Binding-site contacts:
Ligand atom O7 contacts residue ASN48 of chain 1.A at 3.0 Å (h-bond).
Ligand atom C2 contacts residue ASN48 of chain 1.A at 3.0 Å.
Ligand atom C8 contacts residue PRO615 of chain 1.A at 3.6 Å (hydrophobic).
Ligand atom C1 contacts residue ASN48 of chain 1.A at 1.9 Å.
Ligand atom O5 contacts residue ASN48 of chain 1.A at 2.5 Å (h-bond).
Ligand atom C3 contacts residue ASN48 of chain 1.A at 3.4 Å.
Ligand atom C5 contacts residue ASN48 of chain 1.A at 2.8 Å.
Ligand atom C7 contacts residue ASN48 of chain 1.A at 3.5 Å.
Ligand atom N2 contacts residue ASN48 of chain 1.A at 3.5 Å (h-bond).
Ligand atom C6 contacts residue ASN48 of chain 1.A at 4.0 Å.
Ligand atom C4 contacts residue ASN48 of chain 1.A at 3.7 Å.
Ligand atom C7 contacts residue PRO615 of chain 1.A at 4.3 Å (hydrophobic).
Ligand atom C8 contacts residue PHE46 of chain 1.A at 4.3 Å (hydrophobic).

This small molecule binds to this protein.
Small molecule (SMILES): CC(=O)N[C@@H]1[C@@H](O)[C@H](O)[C@@H](CO)O[C@H]1O

Sequence of chain 1.A:
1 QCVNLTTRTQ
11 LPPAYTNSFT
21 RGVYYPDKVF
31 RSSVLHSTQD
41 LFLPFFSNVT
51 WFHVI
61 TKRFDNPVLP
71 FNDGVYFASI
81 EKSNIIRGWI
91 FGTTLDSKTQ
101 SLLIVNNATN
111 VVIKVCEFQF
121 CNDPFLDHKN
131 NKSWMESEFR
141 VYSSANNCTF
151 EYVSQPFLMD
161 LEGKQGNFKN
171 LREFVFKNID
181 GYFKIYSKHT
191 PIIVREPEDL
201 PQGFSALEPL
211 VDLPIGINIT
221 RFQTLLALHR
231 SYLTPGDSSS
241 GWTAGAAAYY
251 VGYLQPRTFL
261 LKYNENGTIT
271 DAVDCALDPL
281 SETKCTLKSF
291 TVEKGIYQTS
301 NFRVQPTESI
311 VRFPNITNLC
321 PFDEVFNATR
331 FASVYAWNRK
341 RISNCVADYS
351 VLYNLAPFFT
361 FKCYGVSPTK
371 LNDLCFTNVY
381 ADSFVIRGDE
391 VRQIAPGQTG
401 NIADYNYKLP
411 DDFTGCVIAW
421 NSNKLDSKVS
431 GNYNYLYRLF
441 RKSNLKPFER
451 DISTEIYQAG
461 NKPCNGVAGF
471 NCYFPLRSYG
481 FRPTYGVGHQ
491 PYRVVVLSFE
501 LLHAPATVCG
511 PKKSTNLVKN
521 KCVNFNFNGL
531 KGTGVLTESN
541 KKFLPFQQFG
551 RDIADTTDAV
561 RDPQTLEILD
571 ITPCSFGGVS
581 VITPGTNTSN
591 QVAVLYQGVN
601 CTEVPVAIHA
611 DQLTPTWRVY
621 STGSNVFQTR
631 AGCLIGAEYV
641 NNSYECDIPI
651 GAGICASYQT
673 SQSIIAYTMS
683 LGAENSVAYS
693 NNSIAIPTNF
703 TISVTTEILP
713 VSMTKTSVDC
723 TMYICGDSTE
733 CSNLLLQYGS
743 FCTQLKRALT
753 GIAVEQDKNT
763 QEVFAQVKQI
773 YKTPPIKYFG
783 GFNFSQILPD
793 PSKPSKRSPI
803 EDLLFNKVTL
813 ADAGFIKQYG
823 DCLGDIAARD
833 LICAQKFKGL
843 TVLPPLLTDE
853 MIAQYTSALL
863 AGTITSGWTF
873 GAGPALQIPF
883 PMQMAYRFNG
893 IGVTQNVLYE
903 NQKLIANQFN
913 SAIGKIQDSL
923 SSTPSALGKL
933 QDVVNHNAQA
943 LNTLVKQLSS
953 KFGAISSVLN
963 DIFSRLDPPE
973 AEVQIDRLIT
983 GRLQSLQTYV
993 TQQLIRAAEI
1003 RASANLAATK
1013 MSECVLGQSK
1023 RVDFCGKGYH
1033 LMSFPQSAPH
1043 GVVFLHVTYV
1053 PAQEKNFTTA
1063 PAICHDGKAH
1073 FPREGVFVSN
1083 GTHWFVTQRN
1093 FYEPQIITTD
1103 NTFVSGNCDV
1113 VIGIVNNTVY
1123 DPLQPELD